The protein below binds the small molecule below.
Small molecule (SMILES): CCCC(=O)OC[C@H](COP(=O)(O)O[C@@H]1[C@H](O)[C@H](O)[C@@H](OP(=O)(O)O)[C@H](OP(=O)(O)O)[C@H]1O)OC(=O)CCC

Binding-site contacts:
Ligand atom O53 contacts residue ILE41 of chain 1.A at 3.9 Å.
Ligand atom OP2 contacts residue GLU750 of chain 1.A at 3.6 Å (salt-bridge).
Ligand atom O7 contacts residue PRO45 of chain 1.A at 3.6 Å.
Ligand atom O53 contacts residue GLY40 of chain 1.A at 3.5 Å (h-bond).
Ligand atom P5 contacts residue GLY40 of chain 1.A at 4.4 Å.
Ligand atom O7 contacts residue PRO46 of chain 1.A at 4.3 Å.
Ligand atom C2 contacts residue GLU750 of chain 1.A at 3.8 Å.
Ligand atom O52 contacts residue GLY40 of chain 1.A at 4.3 Å.
Ligand atom C7 contacts residue PRO45 of chain 1.A at 4.2 Å (hydrophobic).
Ligand atom C1 contacts residue GLU750 of chain 1.A at 4.3 Å.
Ligand atom C3 contacts residue GLU750 of chain 1.A at 3.9 Å.
Ligand atom O3 contacts residue GLU750 of chain 1.A at 4.2 Å.

Sequence of chain 1.A:
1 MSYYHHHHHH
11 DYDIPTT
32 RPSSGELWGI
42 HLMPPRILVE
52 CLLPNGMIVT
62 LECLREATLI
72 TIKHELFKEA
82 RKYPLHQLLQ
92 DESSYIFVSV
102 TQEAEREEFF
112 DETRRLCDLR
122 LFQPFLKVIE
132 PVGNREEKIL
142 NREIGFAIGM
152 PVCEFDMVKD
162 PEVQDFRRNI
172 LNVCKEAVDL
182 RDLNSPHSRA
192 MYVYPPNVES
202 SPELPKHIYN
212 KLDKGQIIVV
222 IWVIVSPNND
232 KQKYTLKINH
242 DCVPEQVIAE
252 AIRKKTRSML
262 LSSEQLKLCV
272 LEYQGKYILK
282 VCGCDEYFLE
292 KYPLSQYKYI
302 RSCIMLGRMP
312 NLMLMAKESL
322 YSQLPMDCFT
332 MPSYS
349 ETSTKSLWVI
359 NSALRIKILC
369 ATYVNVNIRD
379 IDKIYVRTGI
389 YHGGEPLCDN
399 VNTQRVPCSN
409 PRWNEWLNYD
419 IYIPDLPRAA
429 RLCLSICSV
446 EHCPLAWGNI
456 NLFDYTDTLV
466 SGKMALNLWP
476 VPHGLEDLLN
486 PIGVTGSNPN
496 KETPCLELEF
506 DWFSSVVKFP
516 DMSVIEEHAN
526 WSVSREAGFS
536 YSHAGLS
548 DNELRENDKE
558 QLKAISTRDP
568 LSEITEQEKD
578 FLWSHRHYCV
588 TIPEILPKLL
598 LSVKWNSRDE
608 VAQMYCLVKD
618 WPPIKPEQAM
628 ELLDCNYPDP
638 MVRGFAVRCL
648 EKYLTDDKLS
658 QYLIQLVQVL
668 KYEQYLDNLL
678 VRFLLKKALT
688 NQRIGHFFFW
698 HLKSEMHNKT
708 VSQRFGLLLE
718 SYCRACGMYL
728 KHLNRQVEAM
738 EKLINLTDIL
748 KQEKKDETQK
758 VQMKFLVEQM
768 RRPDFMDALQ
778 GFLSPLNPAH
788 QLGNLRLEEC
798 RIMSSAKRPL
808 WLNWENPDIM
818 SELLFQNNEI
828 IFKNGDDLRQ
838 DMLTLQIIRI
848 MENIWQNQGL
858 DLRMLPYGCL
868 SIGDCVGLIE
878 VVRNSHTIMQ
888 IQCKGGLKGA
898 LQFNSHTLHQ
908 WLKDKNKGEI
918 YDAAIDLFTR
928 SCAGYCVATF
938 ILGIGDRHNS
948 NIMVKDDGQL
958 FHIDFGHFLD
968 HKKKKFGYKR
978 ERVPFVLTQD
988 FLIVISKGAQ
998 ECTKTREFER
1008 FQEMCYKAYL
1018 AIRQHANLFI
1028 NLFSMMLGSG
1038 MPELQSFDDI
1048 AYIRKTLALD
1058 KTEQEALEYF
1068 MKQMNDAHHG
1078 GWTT